This small molecule binds to this protein.
Small molecule (SMILES): CC(=O)N[C@H]1[C@H](O[C@H]2[C@H](O)[C@@H](NC(C)=O)CO[C@@H]2CO)O[C@H](CO)[C@@H](O)[C@@H]1O

Sequence of chain 1.A:
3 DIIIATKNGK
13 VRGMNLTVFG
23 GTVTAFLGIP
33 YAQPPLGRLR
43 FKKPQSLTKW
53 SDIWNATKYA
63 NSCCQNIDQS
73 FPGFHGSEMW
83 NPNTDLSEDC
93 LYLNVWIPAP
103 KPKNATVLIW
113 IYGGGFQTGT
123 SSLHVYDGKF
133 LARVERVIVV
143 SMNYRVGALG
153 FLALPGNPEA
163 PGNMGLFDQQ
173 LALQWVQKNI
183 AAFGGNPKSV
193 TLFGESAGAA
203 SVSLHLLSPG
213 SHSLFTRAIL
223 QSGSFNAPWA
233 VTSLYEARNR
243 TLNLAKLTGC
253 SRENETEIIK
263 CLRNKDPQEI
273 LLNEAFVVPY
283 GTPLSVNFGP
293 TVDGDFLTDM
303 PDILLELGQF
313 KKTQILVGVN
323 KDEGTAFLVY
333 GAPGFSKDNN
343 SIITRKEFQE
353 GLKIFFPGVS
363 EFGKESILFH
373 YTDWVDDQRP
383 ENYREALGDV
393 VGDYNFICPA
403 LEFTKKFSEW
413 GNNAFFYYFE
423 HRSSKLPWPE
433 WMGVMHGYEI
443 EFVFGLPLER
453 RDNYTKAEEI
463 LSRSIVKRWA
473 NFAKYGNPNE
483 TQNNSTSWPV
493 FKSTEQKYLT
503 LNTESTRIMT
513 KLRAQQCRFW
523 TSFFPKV

Binding-site contacts:
Ligand atom C8 contacts residue GLU482 of chain 1.A at 3.1 Å.
Ligand atom C7 contacts residue THR483 of chain 1.A at 4.3 Å.
Ligand atom O7 contacts residue GLN484 of chain 1.A at 3.5 Å (h-bond).
Ligand atom C3 contacts residue TYR477 of chain 1.A at 4.1 Å (hydrophobic).
Ligand atom O7 contacts residue ASN481 of chain 1.A at 3.4 Å (h-bond).
Ligand atom C5 contacts residue TYR477 of chain 1.A at 4.1 Å (hydrophobic).
Ligand atom O5 contacts residue TYR477 of chain 1.A at 3.7 Å.
Ligand atom O7 contacts residue GLU482 of chain 1.A at 4.0 Å.
Ligand atom C4 contacts residue ASN481 of chain 1.A at 4.3 Å.
Ligand atom C7 contacts residue ASN481 of chain 1.A at 3.4 Å.
Ligand atom O6 contacts residue TYR477 of chain 1.A at 4.0 Å.
Ligand atom O6 contacts residue ASN479 of chain 1.A at 3.6 Å (h-bond).
Ligand atom O7 contacts residue THR483 of chain 1.A at 3.7 Å.
Ligand atom C3 contacts residue ASN481 of chain 1.A at 3.9 Å.
Ligand atom N2 contacts residue ASN481 of chain 1.A at 3.0 Å (h-bond).
Ligand atom C1 contacts residue ASN481 of chain 1.A at 1.5 Å.
Ligand atom O7 contacts residue TYR477 of chain 1.A at 4.5 Å.
Ligand atom C8 contacts residue THR483 of chain 1.A at 4.2 Å.
Ligand atom C7 contacts residue GLU482 of chain 1.A at 3.8 Å.
Ligand atom O4 contacts residue TYR477 of chain 1.A at 3.9 Å.
Ligand atom C1 contacts residue TYR477 of chain 1.A at 4.5 Å (hydrophobic).
Ligand atom O5 contacts residue ASN479 of chain 1.A at 4.4 Å.
Ligand atom C6 contacts residue TYR477 of chain 1.A at 4.0 Å (hydrophobic).
Ligand atom C2 contacts residue ASN481 of chain 1.A at 2.6 Å.
Ligand atom C6 contacts residue ASN479 of chain 1.A at 4.5 Å.
Ligand atom N2 contacts residue ASN473 of chain 1.A at 4.4 Å.
Ligand atom O5 contacts residue ASN481 of chain 1.A at 2.4 Å (h-bond).
Ligand atom C5 contacts residue ASN481 of chain 1.A at 3.7 Å.
Ligand atom C8 contacts residue ASN473 of chain 1.A at 4.2 Å.